Sequence of chain 1.A:
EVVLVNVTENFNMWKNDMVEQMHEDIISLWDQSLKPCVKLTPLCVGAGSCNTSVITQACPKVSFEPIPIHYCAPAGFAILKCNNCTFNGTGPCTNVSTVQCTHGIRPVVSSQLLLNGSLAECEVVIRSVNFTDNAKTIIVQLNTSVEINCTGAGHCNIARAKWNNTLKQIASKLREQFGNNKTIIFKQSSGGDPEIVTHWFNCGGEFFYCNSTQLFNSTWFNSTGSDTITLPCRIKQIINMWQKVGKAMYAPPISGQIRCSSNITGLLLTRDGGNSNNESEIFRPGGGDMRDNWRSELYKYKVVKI

Binding-site contacts:
Ligand atom C4 contacts residue ASN6 of chain 1.A at 4.0 Å.
Ligand atom C3 contacts residue ASN6 of chain 1.A at 3.5 Å.
Ligand atom C2 contacts residue ASN6 of chain 1.A at 2.1 Å.
Ligand atom N2 contacts residue ASN6 of chain 1.A at 2.6 Å (h-bond).
Ligand atom C5 contacts residue ASN6 of chain 1.A at 3.6 Å.
Ligand atom C8 contacts residue ASN6 of chain 1.A at 4.2 Å.
Ligand atom C1 contacts residue ASN6 of chain 1.A at 1.4 Å.
Ligand atom O3 contacts residue ASN6 of chain 1.A at 4.4 Å.
Ligand atom O5 contacts residue ASN6 of chain 1.A at 2.4 Å (h-bond).
Ligand atom O7 contacts residue ASN6 of chain 1.A at 3.7 Å.
Ligand atom C8 contacts residue VAL5 of chain 1.A at 4.4 Å (hydrophobic).
Ligand atom C7 contacts residue ASN6 of chain 1.A at 3.3 Å.

The small molecule below binds the protein below.
Small molecule (SMILES): CC(=O)N[C@@H]1[C@@H](O)[C@H](O)[C@@H](CO)O[C@H]1O